Binding-site contacts:
Ligand atom CAF contacts residue PHE238 of chain 1.B at 4.1 Å (hydrophobic).
Ligand atom CBC contacts residue TYR242 of chain 1.B at 4.2 Å (hydrophobic).
Ligand atom CAC contacts residue TRP234 of chain 1.B at 3.9 Å (hydrophobic).
Ligand atom CAA contacts residue ILE231 of chain 1.B at 4.1 Å (hydrophobic).
Ligand atom CAO contacts residue LEU244 of chain 1.B at 3.8 Å (hydrophobic).
Ligand atom CAI contacts residue PHE238 of chain 1.B at 4.0 Å (hydrophobic).
Ligand atom CAH contacts residue LEU244 of chain 1.B at 3.8 Å (hydrophobic).
Ligand atom CAQ contacts residue LEU244 of chain 1.B at 4.1 Å (hydrophobic).
Ligand atom CAP contacts residue LEU244 of chain 1.B at 3.8 Å (hydrophobic).
Ligand atom CAB contacts residue ILE231 of chain 1.B at 4.3 Å (hydrophobic).
Ligand atom CAC contacts residue ILE231 of chain 1.B at 3.7 Å (hydrophobic).
Ligand atom CAD contacts residue TRP234 of chain 1.B at 4.1 Å (hydrophobic).
Ligand atom CAM contacts residue LEU244 of chain 1.B at 4.0 Å (hydrophobic).
Ligand atom CAU contacts residue TYR242 of chain 1.B at 4.4 Å (hydrophobic).
Ligand atom CAR contacts residue TYR242 of chain 1.B at 4.3 Å (hydrophobic).
Ligand atom CAY contacts residue LEU244 of chain 1.B at 4.2 Å (hydrophobic).
Ligand atom CAI contacts residue LEU244 of chain 1.B at 4.4 Å (hydrophobic).
Ligand atom CAF contacts residue GLU235 of chain 1.B at 4.5 Å.
Ligand atom OBD contacts residue TYR242 of chain 1.B at 3.4 Å.
Ligand atom CAH contacts residue VAL249 of chain 1.B at 4.5 Å (hydrophobic).
Ligand atom CAH contacts residue GLU235 of chain 1.B at 4.5 Å.
Ligand atom CAJ contacts residue PHE238 of chain 1.B at 3.5 Å (hydrophobic).
Ligand atom CAB contacts residue TRP234 of chain 1.B at 3.8 Å (hydrophobic).
Ligand atom CBA contacts residue TYR242 of chain 1.B at 4.2 Å (hydrophobic).
Ligand atom CAC contacts residue GLU235 of chain 1.B at 4.5 Å.
Ligand atom CAK contacts residue PHE238 of chain 1.B at 4.4 Å (hydrophobic).

Sequence of chain 1.B:
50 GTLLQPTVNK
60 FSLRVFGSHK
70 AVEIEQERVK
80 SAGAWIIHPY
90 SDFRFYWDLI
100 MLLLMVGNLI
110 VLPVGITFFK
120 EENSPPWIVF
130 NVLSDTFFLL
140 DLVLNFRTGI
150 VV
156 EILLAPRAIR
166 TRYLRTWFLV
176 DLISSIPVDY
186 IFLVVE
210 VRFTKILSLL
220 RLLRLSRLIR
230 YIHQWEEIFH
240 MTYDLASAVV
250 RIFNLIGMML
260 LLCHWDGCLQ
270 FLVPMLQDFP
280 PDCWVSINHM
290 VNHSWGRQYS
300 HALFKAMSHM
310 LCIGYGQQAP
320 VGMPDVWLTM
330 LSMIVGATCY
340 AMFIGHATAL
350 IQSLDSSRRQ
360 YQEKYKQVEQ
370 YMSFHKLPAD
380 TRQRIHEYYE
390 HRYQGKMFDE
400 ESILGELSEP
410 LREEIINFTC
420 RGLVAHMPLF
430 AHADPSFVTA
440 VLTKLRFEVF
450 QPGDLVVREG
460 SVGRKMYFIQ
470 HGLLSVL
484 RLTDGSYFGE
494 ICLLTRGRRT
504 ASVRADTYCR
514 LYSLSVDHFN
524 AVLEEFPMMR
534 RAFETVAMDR

A small-molecule ligand and the protein it binds are described below.
Small molecule (SMILES): CC[C@H](C)[C@H](CCC[C@H]1CC[C@H]2C[C@@H](OC(=O)CCC(=O)O)CC[C@]2(C)C1)[C@H](C)CCCC(C)C